The protein below binds the small molecule below.
Small molecule (SMILES): CC(=O)N[C@@H]1[C@@H](O)[C@H](O)[C@@H](CO)O[C@H]1O

Sequence of chain 1.G:
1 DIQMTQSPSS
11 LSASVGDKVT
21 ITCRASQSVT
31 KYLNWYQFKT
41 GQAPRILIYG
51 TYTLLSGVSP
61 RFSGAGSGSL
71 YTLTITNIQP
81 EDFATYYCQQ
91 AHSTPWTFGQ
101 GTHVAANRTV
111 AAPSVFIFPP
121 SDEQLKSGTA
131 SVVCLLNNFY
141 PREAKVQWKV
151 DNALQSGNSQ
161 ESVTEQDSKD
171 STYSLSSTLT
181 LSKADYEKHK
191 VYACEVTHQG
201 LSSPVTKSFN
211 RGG

Binding-site contacts:
Ligand atom C3 contacts residue ASN107 of chain 1.G at 3.9 Å.
Ligand atom N2 contacts residue ASN107 of chain 1.G at 3.2 Å (h-bond).
Ligand atom C1 contacts residue ASN107 of chain 1.G at 1.4 Å.
Ligand atom C8 contacts residue SER12 of chain 1.G at 3.6 Å.
Ligand atom C7 contacts residue SER12 of chain 1.G at 3.5 Å.
Ligand atom C5 contacts residue ASN107 of chain 1.G at 3.8 Å.
Ligand atom C4 contacts residue ASN107 of chain 1.G at 4.3 Å.
Ligand atom O7 contacts residue ASN107 of chain 1.G at 3.6 Å (h-bond).
Ligand atom C8 contacts residue ASN107 of chain 1.G at 4.5 Å.
Ligand atom O5 contacts residue ASN107 of chain 1.G at 2.4 Å (h-bond).
Ligand atom C2 contacts residue ASN107 of chain 1.G at 2.6 Å.
Ligand atom O7 contacts residue SER12 of chain 1.G at 3.0 Å (h-bond).
Ligand atom C7 contacts residue ASN107 of chain 1.G at 3.6 Å.